Binding-site contacts:
Ligand atom C8 contacts residue ASN424 of chain 1.F at 4.5 Å.
Ligand atom C1 contacts residue NAG1 of chain 1.IA at 4.4 Å.
Ligand atom C1 contacts residue ARG455 of chain 1.F at 4.2 Å.
Ligand atom C7 contacts residue ASN311 of chain 1.F at 3.5 Å.
Ligand atom C8 contacts residue GLU309 of chain 1.F at 3.7 Å.
Ligand atom C1 contacts residue ASN311 of chain 1.F at 1.4 Å.
Ligand atom C2 contacts residue NAG1 of chain 1.IA at 3.9 Å.
Ligand atom C8 contacts residue ASN347 of chain 1.F at 3.3 Å.
Ligand atom C4 contacts residue ASN311 of chain 1.F at 4.2 Å.
Ligand atom O5 contacts residue ARG455 of chain 1.F at 3.7 Å.
Ligand atom C7 contacts residue ASN347 of chain 1.F at 4.3 Å.
Ligand atom O7 contacts residue NAG1 of chain 1.IA at 2.9 Å (h-bond).
Ligand atom N2 contacts residue ASN311 of chain 1.F at 2.7 Å (h-bond).
Ligand atom C8 contacts residue SER349 of chain 1.F at 3.5 Å.
Ligand atom C7 contacts residue NAG1 of chain 1.IA at 3.5 Å.
Ligand atom C8 contacts residue ILE348 of chain 1.F at 4.0 Å (hydrophobic).
Ligand atom C3 contacts residue ASN311 of chain 1.F at 3.6 Å.
Ligand atom N2 contacts residue NAG1 of chain 1.IA at 4.0 Å.
Ligand atom C8 contacts residue NAG1 of chain 1.IA at 4.4 Å.
Ligand atom C2 contacts residue ASN311 of chain 1.F at 2.3 Å.
Ligand atom N2 contacts residue GLU309 of chain 1.F at 4.0 Å.
Ligand atom C4 contacts residue NAG2 of chain 1.IA at 3.9 Å.
Ligand atom O5 contacts residue ASN311 of chain 1.F at 2.4 Å (h-bond).
Ligand atom C6 contacts residue NAG2 of chain 1.IA at 4.0 Å.
Ligand atom C5 contacts residue NAG2 of chain 1.IA at 4.0 Å.
Ligand atom O5 contacts residue NAG2 of chain 1.IA at 3.6 Å.
Ligand atom C1 contacts residue NAG2 of chain 1.IA at 4.4 Å.
Ligand atom O7 contacts residue ASN311 of chain 1.F at 4.0 Å.
Ligand atom C5 contacts residue ASN311 of chain 1.F at 3.7 Å.
Ligand atom C2 contacts residue NAG2 of chain 1.IA at 4.3 Å.

The protein below binds the small molecule below.
Small molecule (SMILES): CC(=O)N[C@H]1[C@H](O[C@H]2[C@H](O)[C@@H](NC(C)=O)CO[C@@H]2CO)O[C@H](CO)[C@@H](O)[C@@H]1O

Sequence of chain 1.F:
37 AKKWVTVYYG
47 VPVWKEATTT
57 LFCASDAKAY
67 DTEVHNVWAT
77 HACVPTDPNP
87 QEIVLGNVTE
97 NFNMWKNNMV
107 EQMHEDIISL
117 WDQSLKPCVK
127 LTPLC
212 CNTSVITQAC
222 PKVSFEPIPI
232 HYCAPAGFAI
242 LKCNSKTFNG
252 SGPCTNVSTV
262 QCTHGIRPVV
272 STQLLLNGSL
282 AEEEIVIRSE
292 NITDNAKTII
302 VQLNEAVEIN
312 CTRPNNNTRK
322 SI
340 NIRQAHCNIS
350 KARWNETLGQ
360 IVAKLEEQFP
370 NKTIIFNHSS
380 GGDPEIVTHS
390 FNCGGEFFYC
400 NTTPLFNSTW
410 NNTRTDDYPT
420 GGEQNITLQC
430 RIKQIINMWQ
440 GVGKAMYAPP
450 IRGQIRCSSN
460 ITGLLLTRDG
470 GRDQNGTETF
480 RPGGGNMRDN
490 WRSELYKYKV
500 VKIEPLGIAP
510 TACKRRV